A protein and the small-molecule ligand that binds it are described below.
Small molecule (SMILES): CC(=O)N[C@H]1[C@H](O[C@H]2[C@H](O)[C@@H](NC(C)=O)CO[C@@H]2CO[C@@H]2O[C@@H](C)[C@@H](O)[C@@H](O)[C@@H]2O)O[C@H](CO)[C@@H](O)[C@@H]1O

Sequence of chain 26.B:
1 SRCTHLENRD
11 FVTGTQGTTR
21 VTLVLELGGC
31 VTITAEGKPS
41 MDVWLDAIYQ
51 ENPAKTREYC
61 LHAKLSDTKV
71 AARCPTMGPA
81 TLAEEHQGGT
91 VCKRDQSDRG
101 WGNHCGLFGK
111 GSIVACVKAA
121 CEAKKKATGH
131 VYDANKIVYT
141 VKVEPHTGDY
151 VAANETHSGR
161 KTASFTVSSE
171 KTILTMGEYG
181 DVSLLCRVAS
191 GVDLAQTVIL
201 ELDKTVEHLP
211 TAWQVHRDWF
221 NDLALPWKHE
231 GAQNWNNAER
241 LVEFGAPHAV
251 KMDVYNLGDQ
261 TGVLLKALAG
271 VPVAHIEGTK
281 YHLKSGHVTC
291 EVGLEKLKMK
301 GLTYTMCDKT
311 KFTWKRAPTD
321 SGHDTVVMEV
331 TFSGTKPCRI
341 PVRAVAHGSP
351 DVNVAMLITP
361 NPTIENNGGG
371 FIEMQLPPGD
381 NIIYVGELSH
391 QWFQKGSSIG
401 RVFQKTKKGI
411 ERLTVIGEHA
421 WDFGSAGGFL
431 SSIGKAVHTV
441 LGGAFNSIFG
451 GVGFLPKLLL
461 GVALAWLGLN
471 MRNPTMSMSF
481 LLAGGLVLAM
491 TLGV

Sequence of chain 26.A:
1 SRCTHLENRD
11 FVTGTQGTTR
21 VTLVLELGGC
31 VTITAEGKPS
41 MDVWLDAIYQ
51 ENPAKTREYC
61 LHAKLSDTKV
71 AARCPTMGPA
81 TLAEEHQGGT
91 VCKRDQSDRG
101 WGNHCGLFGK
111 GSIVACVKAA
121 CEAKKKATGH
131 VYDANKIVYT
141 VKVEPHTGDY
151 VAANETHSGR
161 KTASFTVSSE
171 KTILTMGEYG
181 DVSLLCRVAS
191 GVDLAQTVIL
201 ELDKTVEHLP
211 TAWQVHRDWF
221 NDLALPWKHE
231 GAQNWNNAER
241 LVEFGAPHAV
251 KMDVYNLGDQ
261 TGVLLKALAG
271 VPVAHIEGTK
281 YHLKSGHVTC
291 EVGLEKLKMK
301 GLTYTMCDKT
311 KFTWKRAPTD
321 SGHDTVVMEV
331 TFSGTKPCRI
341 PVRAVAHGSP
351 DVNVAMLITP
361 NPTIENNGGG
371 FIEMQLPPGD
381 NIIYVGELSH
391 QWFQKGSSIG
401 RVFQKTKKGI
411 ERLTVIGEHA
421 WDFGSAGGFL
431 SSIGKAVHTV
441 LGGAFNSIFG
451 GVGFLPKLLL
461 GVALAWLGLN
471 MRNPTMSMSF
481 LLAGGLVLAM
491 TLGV

Binding-site contacts:
Ligand atom C4 contacts residue ASN154 of chain 26.B at 4.2 Å.
Ligand atom O7 contacts residue ASN154 of chain 26.B at 3.3 Å (h-bond).
Ligand atom C4 contacts residue HIS104 of chain 26.A at 4.4 Å.
Ligand atom O5 contacts residue HIS104 of chain 26.A at 3.0 Å (h-bond).
Ligand atom C2 contacts residue ASN154 of chain 26.B at 2.4 Å.
Ligand atom C5 contacts residue ASN154 of chain 26.B at 3.7 Å.
Ligand atom C8 contacts residue ASN154 of chain 26.B at 3.4 Å.
Ligand atom C7 contacts residue ASN154 of chain 26.B at 3.3 Å.
Ligand atom C3 contacts residue ASN154 of chain 26.B at 3.8 Å.
Ligand atom C5 contacts residue HIS104 of chain 26.A at 3.1 Å.
Ligand atom N2 contacts residue ASN154 of chain 26.B at 2.9 Å (h-bond).
Ligand atom C1 contacts residue ASN154 of chain 26.B at 1.4 Å.
Ligand atom C6 contacts residue HIS104 of chain 26.A at 3.2 Å.
Ligand atom O5 contacts residue ASN154 of chain 26.B at 2.4 Å (h-bond).
Ligand atom C1 contacts residue HIS104 of chain 26.A at 3.2 Å.
Ligand atom C8 contacts residue HIS104 of chain 26.A at 4.0 Å.